The small molecule below binds the protein below.
Small molecule (SMILES): CC(=O)N[C@@H]1[C@@H](O)[C@H](O)[C@@H](CO)O[C@H]1O

Sequence of chain 3.B:
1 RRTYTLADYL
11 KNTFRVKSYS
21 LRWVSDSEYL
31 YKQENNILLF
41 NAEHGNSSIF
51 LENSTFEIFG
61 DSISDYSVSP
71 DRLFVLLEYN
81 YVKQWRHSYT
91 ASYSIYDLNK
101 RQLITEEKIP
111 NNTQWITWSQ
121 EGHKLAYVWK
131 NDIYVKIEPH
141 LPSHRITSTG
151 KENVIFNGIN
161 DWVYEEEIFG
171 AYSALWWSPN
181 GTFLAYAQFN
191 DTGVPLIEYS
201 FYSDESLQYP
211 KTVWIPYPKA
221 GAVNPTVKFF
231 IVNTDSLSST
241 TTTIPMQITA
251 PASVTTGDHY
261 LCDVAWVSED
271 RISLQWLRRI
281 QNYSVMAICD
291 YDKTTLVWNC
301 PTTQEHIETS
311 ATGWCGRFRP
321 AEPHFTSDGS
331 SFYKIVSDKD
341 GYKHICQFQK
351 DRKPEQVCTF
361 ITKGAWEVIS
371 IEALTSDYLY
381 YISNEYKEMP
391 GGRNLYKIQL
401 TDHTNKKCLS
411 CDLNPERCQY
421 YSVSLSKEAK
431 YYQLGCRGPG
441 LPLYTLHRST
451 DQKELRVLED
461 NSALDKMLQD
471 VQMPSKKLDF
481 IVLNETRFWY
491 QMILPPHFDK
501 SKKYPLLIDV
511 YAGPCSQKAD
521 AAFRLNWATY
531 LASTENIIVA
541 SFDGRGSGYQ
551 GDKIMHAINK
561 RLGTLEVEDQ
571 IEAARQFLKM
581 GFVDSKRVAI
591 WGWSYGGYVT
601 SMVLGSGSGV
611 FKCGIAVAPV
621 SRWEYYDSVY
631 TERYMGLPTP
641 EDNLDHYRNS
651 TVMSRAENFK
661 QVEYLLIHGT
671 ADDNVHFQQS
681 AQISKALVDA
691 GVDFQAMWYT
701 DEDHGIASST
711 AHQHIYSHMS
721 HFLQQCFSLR

Binding-site contacts:
Ligand atom C8 contacts residue GLN188 of chain 3.B at 3.0 Å.
Ligand atom C7 contacts residue GLN188 of chain 3.B at 4.1 Å.
Ligand atom O5 contacts residue THR226 of chain 3.B at 4.5 Å.
Ligand atom C5 contacts residue ASN190 of chain 3.B at 2.8 Å.
Ligand atom C4 contacts residue ASN190 of chain 3.B at 3.4 Å.
Ligand atom C3 contacts residue ASN190 of chain 3.B at 2.7 Å.
Ligand atom O5 contacts residue THR192 of chain 3.B at 4.1 Å.
Ligand atom C1 contacts residue THR226 of chain 3.B at 4.3 Å.
Ligand atom O4 contacts residue THR192 of chain 3.B at 4.1 Å.
Ligand atom C6 contacts residue ASN190 of chain 3.B at 4.2 Å.
Ligand atom O5 contacts residue ASN190 of chain 3.B at 2.4 Å (h-bond).
Ligand atom C1 contacts residue ASN190 of chain 3.B at 1.4 Å.
Ligand atom C7 contacts residue LYS228 of chain 3.B at 4.0 Å.
Ligand atom C7 contacts residue ASN190 of chain 3.B at 3.5 Å.
Ligand atom C2 contacts residue ASN190 of chain 3.B at 2.4 Å.
Ligand atom O7 contacts residue ILE155 of chain 3.B at 3.7 Å.
Ligand atom O4 contacts residue ASN190 of chain 3.B at 4.3 Å.
Ligand atom N2 contacts residue ASN190 of chain 3.B at 3.0 Å (h-bond).
Ligand atom C6 contacts residue THR192 of chain 3.B at 3.4 Å.
Ligand atom O6 contacts residue THR192 of chain 3.B at 4.4 Å.
Ligand atom C5 contacts residue THR192 of chain 3.B at 3.2 Å.
Ligand atom N2 contacts residue LYS228 of chain 3.B at 3.5 Å (salt-bridge).
Ligand atom O7 contacts residue ASN190 of chain 3.B at 3.5 Å (h-bond).
Ligand atom C7 contacts residue ILE155 of chain 3.B at 4.2 Å (hydrophobic).
Ligand atom C4 contacts residue THR192 of chain 3.B at 4.2 Å.
Ligand atom N2 contacts residue GLN188 of chain 3.B at 4.5 Å.
Ligand atom C8 contacts residue LYS228 of chain 3.B at 3.4 Å.
Ligand atom O3 contacts residue ASN190 of chain 3.B at 4.0 Å.